A protein and the small-molecule ligand that binds it are described below.
Small molecule (SMILES): CC(=O)N[C@@H]1[C@@H](O)[C@H](O)[C@@H](CO)O[C@H]1O

Sequence of chain 1.B:
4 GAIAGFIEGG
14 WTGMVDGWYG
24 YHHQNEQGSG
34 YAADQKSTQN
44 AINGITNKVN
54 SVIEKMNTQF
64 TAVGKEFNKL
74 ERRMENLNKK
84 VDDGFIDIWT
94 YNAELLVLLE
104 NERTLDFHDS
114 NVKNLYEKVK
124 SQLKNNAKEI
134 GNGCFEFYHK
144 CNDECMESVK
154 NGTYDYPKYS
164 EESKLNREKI

Binding-site contacts:
Ligand atom C2 contacts residue THR156 of chain 1.B at 4.1 Å.
Ligand atom C5 contacts residue ASN154 of chain 1.B at 3.6 Å.
Ligand atom C3 contacts residue ASN154 of chain 1.B at 3.8 Å.
Ligand atom C1 contacts residue ASN154 of chain 1.B at 1.4 Å.
Ligand atom C7 contacts residue ASN154 of chain 1.B at 3.5 Å.
Ligand atom O5 contacts residue ASN154 of chain 1.B at 2.3 Å (h-bond).
Ligand atom C8 contacts residue ASN154 of chain 1.B at 4.1 Å.
Ligand atom C2 contacts residue ASN154 of chain 1.B at 2.5 Å.
Ligand atom N2 contacts residue THR156 of chain 1.B at 3.4 Å.
Ligand atom C1 contacts residue THR156 of chain 1.B at 3.6 Å.
Ligand atom O7 contacts residue ASN154 of chain 1.B at 3.7 Å.
Ligand atom C6 contacts residue GLU147 of chain 1.B at 3.3 Å.
Ligand atom O5 contacts residue THR156 of chain 1.B at 4.4 Å.
Ligand atom C5 contacts residue GLU147 of chain 1.B at 4.2 Å.
Ligand atom N2 contacts residue ASN154 of chain 1.B at 2.9 Å (h-bond).
Ligand atom C8 contacts residue THR156 of chain 1.B at 4.2 Å.
Ligand atom O6 contacts residue GLU147 of chain 1.B at 2.7 Å (salt-bridge).
Ligand atom C4 contacts residue ASN154 of chain 1.B at 4.2 Å.
Ligand atom C3 contacts residue THR156 of chain 1.B at 4.1 Å.
Ligand atom C7 contacts residue THR156 of chain 1.B at 4.3 Å.